Binding-site contacts:
Ligand atom CY contacts residue SER188 of chain 1.A at 2.4 Å.
Ligand atom C14 contacts residue GLY209 of chain 1.A at 3.5 Å.
Ligand atom C16 contacts residue GLU210 of chain 1.A at 3.7 Å.
Ligand atom C10 contacts residue HIS44 of chain 1.A at 3.6 Å.
Ligand atom OX contacts residue GLY186 of chain 1.A at 2.7 Å (h-bond).
Ligand atom CZ contacts residue HIS44 of chain 1.A at 3.6 Å.
Ligand atom C17 contacts residue GLU210 of chain 1.A at 3.4 Å.
Ligand atom OX contacts residue CYS184 of chain 1.A at 3.5 Å (h-bond).
Ligand atom OX contacts residue LYS185 of chain 1.A at 3.7 Å.
Ligand atom N6 contacts residue GLY209 of chain 1.A at 3.5 Å.
Ligand atom C7 contacts residue CYS184 of chain 1.A at 3.7 Å (hydrophobic).
Ligand atom C3 contacts residue HIS44 of chain 1.A at 3.5 Å.
Ligand atom N4 contacts residue TRP208 of chain 1.A at 3.7 Å.
Ligand atom C20 contacts residue ASP182 of chain 1.A at 3.5 Å.
Ligand atom N2 contacts residue SER188 of chain 1.A at 2.8 Å (h-bond).
Ligand atom C6 contacts residue SER188 of chain 1.A at 2.9 Å.
Ligand atom CZ contacts residue SER188 of chain 1.A at 2.5 Å.
Ligand atom O3 contacts residue LYS185 of chain 1.A at 3.0 Å.
Ligand atom OX contacts residue SER188 of chain 1.A at 2.4 Å (h-bond).
Ligand atom C6 contacts residue CYS184 of chain 1.A at 3.6 Å (hydrophobic).
Ligand atom C16 contacts residue GLY209 of chain 1.A at 3.6 Å.
Ligand atom N6 contacts residue ALA183 of chain 1.A at 3.6 Å.
Ligand atom C15 contacts residue GLY209 of chain 1.A at 3.2 Å.
Ligand atom CX contacts residue SER188 of chain 1.A at 1.5 Å.
Ligand atom N4 contacts residue GLY209 of chain 1.A at 3.6 Å.
Ligand atom C20 contacts residue ALA183 of chain 1.A at 3.3 Å (hydrophobic).
Ligand atom C12 contacts residue ALA88 of chain 1.A at 3.6 Å (hydrophobic).
Ligand atom N2 contacts residue SER207 of chain 1.A at 3.1 Å (h-bond).
Ligand atom O2 contacts residue GLY209 of chain 1.A at 3.0 Å (h-bond).
Ligand atom N6 contacts residue ASP182 of chain 1.A at 2.8 Å (salt-bridge).
Ligand atom N5 contacts residue ALA183 of chain 1.A at 3.4 Å (h-bond).
Ligand atom N1 contacts residue SER188 of chain 1.A at 2.8 Å (h-bond).
Ligand atom O2 contacts residue TRP208 of chain 1.A at 3.3 Å.
Ligand atom N5 contacts residue ASP182 of chain 1.A at 2.9 Å (salt-bridge).
Ligand atom C7 contacts residue LYS185 of chain 1.A at 3.7 Å.
Ligand atom N6 contacts residue GLY211 of chain 1.A at 3.0 Å (h-bond).
Ligand atom N5 contacts residue GLY219 of chain 1.A at 3.4 Å.
Ligand atom OX contacts residue ASP187 of chain 1.A at 3.1 Å (salt-bridge).
Ligand atom S1 contacts residue GLY186 of chain 1.A at 3.4 Å (h-bond).
Ligand atom N1 contacts residue HIS44 of chain 1.A at 2.7 Å (h-bond).

The protein below binds the small molecule below.
Small molecule (SMILES): CC(C)CCC(=O)N[C@H](C(=O)N[C@@H](CCCNC(N)N)C(=O)c1nccs1)C(C)C

Sequence of chain 1.A:
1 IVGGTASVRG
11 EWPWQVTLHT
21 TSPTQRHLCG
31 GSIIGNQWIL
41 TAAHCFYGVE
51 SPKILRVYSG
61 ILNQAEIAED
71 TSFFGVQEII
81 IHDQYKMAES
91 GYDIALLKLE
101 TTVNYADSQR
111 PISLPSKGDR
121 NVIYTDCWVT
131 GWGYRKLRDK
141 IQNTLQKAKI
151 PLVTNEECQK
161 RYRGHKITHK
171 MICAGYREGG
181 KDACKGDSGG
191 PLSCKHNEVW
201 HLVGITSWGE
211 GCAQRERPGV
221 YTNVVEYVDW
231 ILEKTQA